This protein binds this small molecule.
Small molecule (SMILES): CCc1nc(N)nc(N)c1OCCCOc1ccccc1C[C@@H](C(=O)O)C(F)F

Sequence of chain 1.A:
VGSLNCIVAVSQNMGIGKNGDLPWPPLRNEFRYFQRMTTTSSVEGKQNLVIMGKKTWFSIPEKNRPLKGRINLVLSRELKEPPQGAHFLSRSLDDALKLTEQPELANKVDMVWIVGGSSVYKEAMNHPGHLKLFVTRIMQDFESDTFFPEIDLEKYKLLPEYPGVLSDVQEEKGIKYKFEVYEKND

Binding-site contacts:
Ligand atom O11 contacts residue HJI1 of chain 1.C at 0.0 Å (h-bond).
Ligand atom C10 contacts residue NAP1 of chain 1.B at 3.3 Å.
Ligand atom C03 contacts residue HJI1 of chain 1.C at 0.0 Å.
Ligand atom C18 contacts residue HJI1 of chain 1.C at 0.2 Å.
Ligand atom O28 contacts residue HJI1 of chain 1.C at 0.4 Å.
Ligand atom O11 contacts residue NAP1 of chain 1.B at 3.4 Å.
Ligand atom N09 contacts residue VAL116 of chain 1.A at 3.2 Å (h-bond).
Ligand atom C12 contacts residue HJI1 of chain 1.C at 0.1 Å.
Ligand atom C02 contacts residue HJI1 of chain 1.C at 0.0 Å.
Ligand atom F26 contacts residue HJI1 of chain 1.C at 0.5 Å.
Ligand atom N09 contacts residue HJI1 of chain 1.C at 0.0 Å (h-bond).
Ligand atom C23 contacts residue HJI1 of chain 1.C at 0.4 Å.
Ligand atom N04 contacts residue HJI1 of chain 1.C at 0.0 Å (h-bond).
Ligand atom C10 contacts residue HJI1 of chain 1.C at 0.0 Å.
Ligand atom C17 contacts residue SER60 of chain 1.A at 3.2 Å.
Ligand atom N07 contacts residue HJI1 of chain 1.C at 0.0 Å (h-bond).
Ligand atom F25 contacts residue HJI1 of chain 1.C at 0.2 Å.
Ligand atom N04 contacts residue GLU31 of chain 1.A at 2.7 Å (salt-bridge).
Ligand atom C22 contacts residue HJI1 of chain 1.C at 0.3 Å.
Ligand atom C05 contacts residue HJI1 of chain 1.C at 0.0 Å.
Ligand atom C19 contacts residue HJI1 of chain 1.C at 0.1 Å.
Ligand atom N09 contacts residue ILE8 of chain 1.A at 3.0 Å (h-bond).
Ligand atom C08 contacts residue NAP1 of chain 1.B at 3.2 Å.
Ligand atom O15 contacts residue HJI1 of chain 1.C at 0.2 Å (h-bond).
Ligand atom N06 contacts residue GLU31 of chain 1.A at 2.8 Å (salt-bridge).
Ligand atom C08 contacts residue HJI1 of chain 1.C at 0.0 Å.
Ligand atom C27 contacts residue HJI1 of chain 1.C at 0.4 Å.
Ligand atom C18 contacts residue NAP1 of chain 1.B at 3.1 Å.
Ligand atom C14 contacts residue HJI1 of chain 1.C at 0.0 Å.
Ligand atom C21 contacts residue HJI1 of chain 1.C at 0.2 Å.
Ligand atom C01 contacts residue HJI1 of chain 1.C at 0.1 Å.
Ligand atom C17 contacts residue NAP1 of chain 1.B at 3.2 Å.
Ligand atom C13 contacts residue HJI1 of chain 1.C at 0.1 Å.
Ligand atom C16 contacts residue HJI1 of chain 1.C at 0.1 Å.
Ligand atom N06 contacts residue HJI1 of chain 1.C at 0.0 Å (h-bond).
Ligand atom C20 contacts residue HJI1 of chain 1.C at 0.1 Å.
Ligand atom C17 contacts residue HJI1 of chain 1.C at 0.1 Å.
Ligand atom C24 contacts residue HJI1 of chain 1.C at 0.4 Å.
Ligand atom N07 contacts residue VAL9 of chain 1.A at 3.4 Å (h-bond).
Ligand atom O29 contacts residue HJI1 of chain 1.C at 0.4 Å.